Binding-site contacts:
Ligand atom C14 contacts residue LEU40 of chain 1.A at 3.3 Å (hydrophobic).
Ligand atom C34 contacts residue SER121 of chain 1.A at 3.8 Å.
Ligand atom C15 contacts residue LEU117 of chain 1.A at 3.5 Å (hydrophobic).
Ligand atom O1 contacts residue LEU40 of chain 1.A at 3.6 Å (h-bond).
Ligand atom C20 contacts residue TYR116 of chain 1.A at 3.4 Å (hydrophobic).
Ligand atom C25 contacts residue VAL48 of chain 1.A at 3.8 Å (hydrophobic).
Ligand atom C20 contacts residue GLY120 of chain 1.A at 3.5 Å.
Ligand atom C12 contacts residue GLN39 of chain 1.A at 3.8 Å.
Ligand atom C15 contacts residue GLY120 of chain 1.A at 3.7 Å.
Ligand atom C23 contacts residue GLY178 of chain 1.A at 3.8 Å.
Ligand atom C13 contacts residue LEU40 of chain 1.A at 3.0 Å (hydrophobic).
Ligand atom C4 contacts residue LEU117 of chain 1.A at 3.8 Å (hydrophobic).
Ligand atom C28 contacts residue LEU40 of chain 1.A at 3.6 Å (hydrophobic).
Ligand atom C29 contacts residue PHE45 of chain 1.A at 3.6 Å (hydrophobic).
Ligand atom C2 contacts residue LEU168 of chain 1.A at 3.3 Å (hydrophobic).
Ligand atom C20 contacts residue LEU117 of chain 1.A at 3.3 Å (hydrophobic).
Ligand atom C17 contacts residue LEU40 of chain 1.A at 3.7 Å (hydrophobic).
Ligand atom C18 contacts residue GLY120 of chain 1.A at 3.8 Å.
Ligand atom C7 contacts residue LEU168 of chain 1.A at 3.4 Å (hydrophobic).
Ligand atom C6 contacts residue GLU115 of chain 1.A at 3.1 Å.
Ligand atom C11 contacts residue LEU40 of chain 1.A at 3.0 Å (hydrophobic).
Ligand atom C7 contacts residue ALA65 of chain 1.A at 3.6 Å (hydrophobic).
Ligand atom N2 contacts residue GLU115 of chain 1.A at 3.8 Å.
Ligand atom C22 contacts residue LEU168 of chain 1.A at 3.7 Å (hydrophobic).
Ligand atom N14 contacts residue TYR116 of chain 1.A at 3.6 Å.
Ligand atom N3 contacts residue LEU168 of chain 1.A at 3.6 Å.
Ligand atom N4 contacts residue LEU40 of chain 1.A at 2.9 Å (h-bond).
Ligand atom C6 contacts residue LEU168 of chain 1.A at 3.8 Å (hydrophobic).
Ligand atom C23 contacts residue MET114 of chain 1.A at 3.4 Å (hydrophobic).
Ligand atom N2 contacts residue LEU117 of chain 1.A at 3.0 Å (h-bond).
Ligand atom C12 contacts residue LEU40 of chain 1.A at 3.1 Å (hydrophobic).
Ligand atom C15 contacts residue LEU40 of chain 1.A at 3.8 Å (hydrophobic).
Ligand atom C26 contacts residue VAL48 of chain 1.A at 3.6 Å (hydrophobic).
Ligand atom C6 contacts residue LEU117 of chain 1.A at 3.7 Å (hydrophobic).
Ligand atom C35 contacts residue ARG165 of chain 1.A at 3.5 Å.
Ligand atom C6 contacts residue ALA65 of chain 1.A at 3.5 Å (hydrophobic).
Ligand atom C25 contacts residue ASP179 of chain 1.A at 3.3 Å.
Ligand atom C19 contacts residue GLY120 of chain 1.A at 3.5 Å.
Ligand atom C24 contacts residue GLY178 of chain 1.A at 3.6 Å.
Ligand atom N14 contacts residue LEU117 of chain 1.A at 2.9 Å (h-bond).

The small molecule below binds the protein below.
Small molecule (SMILES): C1=C/COCc2cc(ccc2OCCN2CCCC2)Nc2nccc(n2)-c2cccc(c2)COC/1

Sequence of chain 1.A:
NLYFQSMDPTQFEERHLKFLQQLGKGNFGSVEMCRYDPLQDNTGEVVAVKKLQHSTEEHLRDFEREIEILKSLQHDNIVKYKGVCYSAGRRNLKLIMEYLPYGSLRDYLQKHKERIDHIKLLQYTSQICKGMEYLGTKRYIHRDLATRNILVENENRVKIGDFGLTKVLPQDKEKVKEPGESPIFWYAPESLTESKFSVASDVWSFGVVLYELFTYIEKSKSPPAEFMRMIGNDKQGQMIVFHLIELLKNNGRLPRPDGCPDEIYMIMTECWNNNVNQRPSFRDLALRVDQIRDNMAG